A small-molecule ligand and the protein it binds are described below.
Small molecule (SMILES): O=c1[nH]cnc2c1ncn2[C@@H]1O[C@H](COP(=O)(O)O)[C@@H](O)[C@H]1O

Sequence of chain 1.C:
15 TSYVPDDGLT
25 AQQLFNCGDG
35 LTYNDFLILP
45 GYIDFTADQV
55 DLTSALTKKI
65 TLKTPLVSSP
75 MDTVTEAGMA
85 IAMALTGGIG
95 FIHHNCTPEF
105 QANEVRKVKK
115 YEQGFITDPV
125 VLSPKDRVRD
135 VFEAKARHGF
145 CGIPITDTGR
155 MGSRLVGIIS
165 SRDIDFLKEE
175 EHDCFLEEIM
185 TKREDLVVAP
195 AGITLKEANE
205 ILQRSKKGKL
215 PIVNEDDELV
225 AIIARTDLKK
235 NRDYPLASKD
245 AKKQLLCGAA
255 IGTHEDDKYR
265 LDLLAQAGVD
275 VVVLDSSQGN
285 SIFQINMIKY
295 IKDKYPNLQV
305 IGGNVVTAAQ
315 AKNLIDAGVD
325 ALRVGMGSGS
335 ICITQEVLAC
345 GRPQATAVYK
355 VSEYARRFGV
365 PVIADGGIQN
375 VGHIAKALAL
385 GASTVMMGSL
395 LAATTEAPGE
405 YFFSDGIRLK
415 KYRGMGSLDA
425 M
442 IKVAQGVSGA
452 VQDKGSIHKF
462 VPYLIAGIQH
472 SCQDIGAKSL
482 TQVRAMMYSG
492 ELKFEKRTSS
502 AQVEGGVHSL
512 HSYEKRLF

Binding-site contacts:
Ligand atom O2' contacts residue NAD1 of chain 1.W at 2.6 Å (h-bond).
Ligand atom C3' contacts residue ASP369 of chain 1.C at 3.4 Å.
Ligand atom N1 contacts residue NAD1 of chain 1.W at 3.4 Å.
Ligand atom O1P contacts residue SER393 of chain 1.C at 2.8 Å (h-bond).
Ligand atom C5' contacts residue TYR416 of chain 1.C at 3.5 Å (hydrophobic).
Ligand atom O6 contacts residue MET419 of chain 1.C at 2.6 Å (h-bond).
Ligand atom N3 contacts residue CYS336 of chain 1.C at 3.2 Å (h-bond).
Ligand atom N3 contacts residue NAD1 of chain 1.W at 3.5 Å.
Ligand atom N9 contacts residue NAD1 of chain 1.W at 3.3 Å.
Ligand atom C4 contacts residue NAD1 of chain 1.W at 3.4 Å.
Ligand atom N7 contacts residue MET419 of chain 1.C at 3.6 Å.
Ligand atom C2 contacts residue NAD1 of chain 1.W at 3.5 Å.
Ligand atom O2P contacts residue ASP369 of chain 1.C at 3.1 Å (salt-bridge).
Ligand atom O3P contacts residue SER393 of chain 1.C at 3.3 Å.
Ligand atom C6 contacts residue MET419 of chain 1.C at 3.6 Å (hydrophobic).
Ligand atom C1' contacts residue NAD1 of chain 1.W at 3.4 Å.
Ligand atom C6 contacts residue NAD1 of chain 1.W at 3.4 Å.
Ligand atom P contacts residue SER393 of chain 1.C at 3.3 Å.
Ligand atom O6 contacts residue NAD1 of chain 1.W at 3.3 Å.
Ligand atom C3' contacts residue SER73 of chain 1.C at 3.3 Å.
Ligand atom C2 contacts residue ILE335 of chain 1.C at 3.6 Å (hydrophobic).
Ligand atom O2' contacts residue ASP369 of chain 1.C at 2.3 Å (salt-bridge).
Ligand atom N7 contacts residue NAD1 of chain 1.W at 3.3 Å.
Ligand atom O2' contacts residue ARG327 of chain 1.C at 3.4 Å (salt-bridge).
Ligand atom C8 contacts residue NAD1 of chain 1.W at 3.2 Å.
Ligand atom C2' contacts residue NAD1 of chain 1.W at 3.4 Å.
Ligand atom C2' contacts residue ASP369 of chain 1.C at 3.6 Å.
Ligand atom O2P contacts residue GLY370 of chain 1.C at 2.9 Å (h-bond).
Ligand atom O1P contacts residue GLY392 of chain 1.C at 3.0 Å (h-bond).
Ligand atom C5' contacts residue SER393 of chain 1.C at 3.2 Å.
Ligand atom O6 contacts residue GLY420 of chain 1.C at 2.4 Å (h-bond).
Ligand atom C6 contacts residue GLY420 of chain 1.C at 3.3 Å.
Ligand atom N1 contacts residue GLY420 of chain 1.C at 3.6 Å (h-bond).
Ligand atom C6 contacts residue GLY418 of chain 1.C at 3.5 Å.
Ligand atom O3' contacts residue SER73 of chain 1.C at 3.6 Å.
Ligand atom O3' contacts residue ASP369 of chain 1.C at 2.3 Å (salt-bridge).
Ligand atom C5 contacts residue NAD1 of chain 1.W at 3.3 Å.
Ligand atom C8 contacts residue MET75 of chain 1.C at 3.5 Å (hydrophobic).
Ligand atom O5' contacts residue SER393 of chain 1.C at 2.8 Å (h-bond).
Ligand atom O6 contacts residue GLY418 of chain 1.C at 3.1 Å.